Sequence of chain 1.E:
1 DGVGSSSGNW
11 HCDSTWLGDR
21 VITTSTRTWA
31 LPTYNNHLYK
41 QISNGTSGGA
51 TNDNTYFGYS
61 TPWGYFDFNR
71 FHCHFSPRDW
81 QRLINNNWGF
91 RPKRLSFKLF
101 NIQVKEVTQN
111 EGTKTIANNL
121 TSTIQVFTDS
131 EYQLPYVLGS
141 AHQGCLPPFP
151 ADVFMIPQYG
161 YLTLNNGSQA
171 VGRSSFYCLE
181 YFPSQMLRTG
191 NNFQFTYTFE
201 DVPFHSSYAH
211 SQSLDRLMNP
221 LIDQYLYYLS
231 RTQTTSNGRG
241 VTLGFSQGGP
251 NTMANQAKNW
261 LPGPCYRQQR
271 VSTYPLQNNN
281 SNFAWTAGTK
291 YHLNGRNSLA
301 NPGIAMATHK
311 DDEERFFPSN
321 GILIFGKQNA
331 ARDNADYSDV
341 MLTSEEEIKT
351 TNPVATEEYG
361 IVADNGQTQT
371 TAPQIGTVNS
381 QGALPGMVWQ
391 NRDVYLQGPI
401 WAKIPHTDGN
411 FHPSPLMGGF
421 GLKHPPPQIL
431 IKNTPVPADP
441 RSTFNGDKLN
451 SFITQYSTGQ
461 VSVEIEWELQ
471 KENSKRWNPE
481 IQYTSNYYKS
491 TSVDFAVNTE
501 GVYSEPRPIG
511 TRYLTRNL

This protein binds this small molecule.
Small molecule (SMILES): Nc1ncnc2c1ncn2[C@H]1C[C@H](O)[C@@H](COP(=O)(O)O)O1

Binding-site contacts:
Ligand atom N7 contacts residue HIS412 of chain 1.E at 4.1 Å.
Ligand atom C6 contacts residue SER414 of chain 1.E at 4.0 Å.
Ligand atom N9 contacts residue PRO203 of chain 1.E at 4.4 Å.
Ligand atom N1 contacts residue PHE420 of chain 1.E at 4.2 Å.
Ligand atom N7 contacts residue ASN391 of chain 1.E at 3.9 Å.
Ligand atom N1 contacts residue VAL202 of chain 1.E at 3.7 Å.
Ligand atom N7 contacts residue SER414 of chain 1.E at 3.6 Å.
Ligand atom C5 contacts residue PRO413 of chain 1.E at 4.0 Å (hydrophobic).
Ligand atom N9 contacts residue PRO413 of chain 1.E at 4.3 Å.
Ligand atom N3 contacts residue PRO413 of chain 1.E at 3.8 Å.
Ligand atom N7 contacts residue PRO203 of chain 1.E at 4.0 Å.
Ligand atom C8 contacts residue HIS412 of chain 1.E at 3.4 Å.
Ligand atom C2' contacts residue PRO413 of chain 1.E at 3.8 Å (hydrophobic).
Ligand atom N9 contacts residue HIS412 of chain 1.E at 4.3 Å.
Ligand atom C3' contacts residue HIS412 of chain 1.E at 4.0 Å.
Ligand atom C5 contacts residue PRO203 of chain 1.E at 3.9 Å (hydrophobic).
Ligand atom N6 contacts residue PHE420 of chain 1.E at 3.7 Å.
Ligand atom N6 contacts residue GLY419 of chain 1.E at 3.5 Å (h-bond).
Ligand atom N6 contacts residue PRO415 of chain 1.E at 4.2 Å.
Ligand atom C6 contacts residue VAL202 of chain 1.E at 4.2 Å (hydrophobic).
Ligand atom C8 contacts residue PRO203 of chain 1.E at 4.2 Å (hydrophobic).
Ligand atom C5 contacts residue SER414 of chain 1.E at 3.9 Å.
Ligand atom C1' contacts residue PRO413 of chain 1.E at 3.9 Å (hydrophobic).
Ligand atom C8 contacts residue SER414 of chain 1.E at 4.3 Å.
Ligand atom C2 contacts residue VAL202 of chain 1.E at 4.2 Å (hydrophobic).
Ligand atom C2 contacts residue ILE404 of chain 1.E at 4.4 Å (hydrophobic).
Ligand atom N6 contacts residue GLY421 of chain 1.E at 3.3 Å (h-bond).
Ligand atom C1' contacts residue HIS412 of chain 1.E at 4.3 Å.
Ligand atom O3' contacts residue PRO413 of chain 1.E at 4.2 Å.
Ligand atom C2 contacts residue GLY421 of chain 1.E at 3.4 Å.
Ligand atom C4 contacts residue PRO413 of chain 1.E at 4.0 Å (hydrophobic).
Ligand atom C6 contacts residue PRO413 of chain 1.E at 3.8 Å (hydrophobic).
Ligand atom N1 contacts residue GLY421 of chain 1.E at 3.1 Å (h-bond).
Ligand atom N1 contacts residue PRO413 of chain 1.E at 3.5 Å (h-bond).
Ligand atom N6 contacts residue SER414 of chain 1.E at 3.7 Å.
Ligand atom C6 contacts residue GLY421 of chain 1.E at 3.6 Å.
Ligand atom C2 contacts residue PRO413 of chain 1.E at 3.5 Å (hydrophobic).
Ligand atom C6 contacts residue PRO203 of chain 1.E at 4.3 Å (hydrophobic).
Ligand atom C4 contacts residue PRO203 of chain 1.E at 4.2 Å (hydrophobic).
Ligand atom C2' contacts residue HIS412 of chain 1.E at 3.1 Å.